Sequence of chain 1.C:
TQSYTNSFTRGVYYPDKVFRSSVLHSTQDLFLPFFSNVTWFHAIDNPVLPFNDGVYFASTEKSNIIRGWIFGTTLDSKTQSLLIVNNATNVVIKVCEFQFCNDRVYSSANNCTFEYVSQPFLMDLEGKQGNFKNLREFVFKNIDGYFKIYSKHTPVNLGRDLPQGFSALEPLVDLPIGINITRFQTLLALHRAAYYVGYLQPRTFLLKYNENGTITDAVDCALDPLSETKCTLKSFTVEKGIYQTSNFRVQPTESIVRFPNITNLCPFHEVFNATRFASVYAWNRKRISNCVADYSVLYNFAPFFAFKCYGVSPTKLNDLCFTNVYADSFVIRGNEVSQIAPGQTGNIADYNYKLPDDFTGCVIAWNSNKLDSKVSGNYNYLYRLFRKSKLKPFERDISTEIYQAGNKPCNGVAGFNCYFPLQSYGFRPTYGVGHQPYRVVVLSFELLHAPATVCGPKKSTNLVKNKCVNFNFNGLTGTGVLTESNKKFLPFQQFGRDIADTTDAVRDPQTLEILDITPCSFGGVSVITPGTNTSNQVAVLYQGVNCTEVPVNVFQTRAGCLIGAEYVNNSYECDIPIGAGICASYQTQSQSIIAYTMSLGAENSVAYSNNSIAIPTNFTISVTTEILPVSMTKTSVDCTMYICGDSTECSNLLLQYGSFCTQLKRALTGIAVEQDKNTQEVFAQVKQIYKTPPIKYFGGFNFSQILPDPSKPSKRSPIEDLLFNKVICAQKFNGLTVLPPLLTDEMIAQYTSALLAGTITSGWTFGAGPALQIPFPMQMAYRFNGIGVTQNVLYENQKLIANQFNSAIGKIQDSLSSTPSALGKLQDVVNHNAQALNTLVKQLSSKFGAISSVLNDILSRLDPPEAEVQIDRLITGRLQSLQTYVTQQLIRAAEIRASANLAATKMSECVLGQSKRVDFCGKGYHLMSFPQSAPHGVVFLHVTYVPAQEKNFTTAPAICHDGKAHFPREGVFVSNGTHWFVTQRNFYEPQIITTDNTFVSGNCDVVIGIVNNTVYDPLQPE

This protein binds this small molecule.
Small molecule (SMILES): CC(=O)N[C@@H]1[C@@H](O)[C@H](O)[C@@H](CO)O[C@H]1O

Binding-site contacts:
Ligand atom C1 contacts residue ASN279 of chain 1.C at 1.4 Å.
Ligand atom C2 contacts residue ASN279 of chain 1.C at 2.5 Å.
Ligand atom C7 contacts residue ASN279 of chain 1.C at 3.9 Å.
Ligand atom N2 contacts residue ASN279 of chain 1.C at 2.9 Å (h-bond).
Ligand atom O7 contacts residue ASN279 of chain 1.C at 4.5 Å.
Ligand atom C5 contacts residue ASN279 of chain 1.C at 3.7 Å.
Ligand atom C3 contacts residue ASN279 of chain 1.C at 3.8 Å.
Ligand atom C4 contacts residue ASN279 of chain 1.C at 4.2 Å.
Ligand atom C7 contacts residue ASN277 of chain 1.C at 4.3 Å.
Ligand atom C8 contacts residue ASN277 of chain 1.C at 3.4 Å.
Ligand atom O5 contacts residue ASN279 of chain 1.C at 2.4 Å (h-bond).